A small-molecule ligand and the protein it binds are described below.
Small molecule (SMILES): CC(=O)N[C@H]1[C@H](O[C@H]2[C@H](O)[C@@H](NC(C)=O)CO[C@@H]2CO)O[C@H](CO)[C@@H](O)[C@@H]1O

Binding-site contacts:
Ligand atom O5 contacts residue ASN184 of chain 1.B at 3.1 Å (h-bond).
Ligand atom C6 contacts residue ASN184 of chain 1.B at 3.9 Å.
Ligand atom C5 contacts residue LEU85 of chain 1.B at 4.5 Å (hydrophobic).
Ligand atom C5 contacts residue ASN162 of chain 1.B at 3.7 Å.
Ligand atom N2 contacts residue ASN162 of chain 1.B at 2.9 Å (h-bond).
Ligand atom C3 contacts residue ASN162 of chain 1.B at 3.8 Å.
Ligand atom C5 contacts residue ASN184 of chain 1.B at 3.6 Å.
Ligand atom O5 contacts residue ASN162 of chain 1.B at 2.4 Å (h-bond).
Ligand atom O6 contacts residue ASN184 of chain 1.B at 3.0 Å (h-bond).
Ligand atom C4 contacts residue ASN162 of chain 1.B at 4.2 Å.
Ligand atom O7 contacts residue ASN162 of chain 1.B at 4.4 Å.
Ligand atom C2 contacts residue ASN162 of chain 1.B at 2.5 Å.
Ligand atom C1 contacts residue ASN184 of chain 1.B at 3.5 Å.
Ligand atom N2 contacts residue LEU83 of chain 1.B at 3.6 Å.
Ligand atom C1 contacts residue ASN162 of chain 1.B at 1.4 Å.
Ligand atom O7 contacts residue LEU83 of chain 1.B at 3.5 Å.
Ligand atom C1 contacts residue LEU85 of chain 1.B at 4.1 Å (hydrophobic).
Ligand atom O7 contacts residue ALA75 of chain 1.B at 4.4 Å.
Ligand atom C7 contacts residue LEU83 of chain 1.B at 3.9 Å (hydrophobic).
Ligand atom C8 contacts residue GLU185 of chain 1.B at 4.5 Å.
Ligand atom C7 contacts residue ASN162 of chain 1.B at 3.5 Å.
Ligand atom C8 contacts residue ASN162 of chain 1.B at 3.6 Å.

Sequence of chain 1.B:
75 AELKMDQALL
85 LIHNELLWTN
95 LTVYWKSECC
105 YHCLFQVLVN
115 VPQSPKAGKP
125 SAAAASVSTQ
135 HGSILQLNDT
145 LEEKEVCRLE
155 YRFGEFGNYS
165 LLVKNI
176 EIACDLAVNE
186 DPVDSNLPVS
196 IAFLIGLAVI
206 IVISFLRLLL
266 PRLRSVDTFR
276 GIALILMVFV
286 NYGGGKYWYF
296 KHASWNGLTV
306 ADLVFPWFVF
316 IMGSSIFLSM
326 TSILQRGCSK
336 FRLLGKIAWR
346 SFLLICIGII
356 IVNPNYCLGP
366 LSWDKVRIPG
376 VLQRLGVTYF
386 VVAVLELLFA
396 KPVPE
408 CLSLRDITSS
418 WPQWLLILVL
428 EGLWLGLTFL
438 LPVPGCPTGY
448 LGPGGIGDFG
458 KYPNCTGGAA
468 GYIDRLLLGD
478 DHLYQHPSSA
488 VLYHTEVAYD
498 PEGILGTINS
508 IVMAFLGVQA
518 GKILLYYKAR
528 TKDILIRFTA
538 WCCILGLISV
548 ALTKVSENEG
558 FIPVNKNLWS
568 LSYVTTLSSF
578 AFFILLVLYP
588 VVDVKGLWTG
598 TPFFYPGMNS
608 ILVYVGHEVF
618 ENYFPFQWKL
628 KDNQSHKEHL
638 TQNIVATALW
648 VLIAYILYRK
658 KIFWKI